The protein below binds the small molecule below.
Small molecule (SMILES): CC(=O)N[C@H]1[C@H](O[C@H]2[C@H](O)[C@@H](NC(C)=O)CO[C@@H]2CO[C@@H]2O[C@@H](C)[C@@H](O)[C@@H](O)[C@@H]2O)O[C@H](CO)[C@@H](O[C@@H]2O[C@H](CO)[C@@H](O)[C@H](O)[C@@H]2O)[C@@H]1O

Binding-site contacts:
Ligand atom O7 contacts residue ASN158 of chain 1.O at 3.4 Å (h-bond).
Ligand atom C1 contacts residue PHE117 of chain 1.O at 4.0 Å (hydrophobic).
Ligand atom C8 contacts residue CYS155 of chain 1.O at 4.4 Å (hydrophobic).
Ligand atom N2 contacts residue PHE117 of chain 1.O at 4.3 Å.
Ligand atom O7 contacts residue PHE117 of chain 1.O at 3.8 Å.
Ligand atom C7 contacts residue PHE117 of chain 1.O at 4.0 Å (hydrophobic).
Ligand atom C5 contacts residue PHE117 of chain 1.O at 4.2 Å (hydrophobic).
Ligand atom O7 contacts residue ASN119 of chain 1.O at 4.1 Å.
Ligand atom O5 contacts residue ASN119 of chain 1.O at 3.9 Å.
Ligand atom C8 contacts residue HIS115 of chain 1.O at 3.8 Å.
Ligand atom C2 contacts residue ASN119 of chain 1.O at 2.4 Å.
Ligand atom C3 contacts residue PHE117 of chain 1.O at 4.0 Å (hydrophobic).
Ligand atom C4 contacts residue ASN119 of chain 1.O at 4.2 Å.
Ligand atom C8 contacts residue ASN158 of chain 1.O at 4.3 Å.
Ligand atom C5 contacts residue ASN119 of chain 1.O at 3.7 Å.
Ligand atom N2 contacts residue ASN119 of chain 1.O at 2.9 Å (h-bond).
Ligand atom C8 contacts residue ASP156 of chain 1.O at 3.4 Å.
Ligand atom O4 contacts residue PHE117 of chain 1.O at 4.0 Å.
Ligand atom C3 contacts residue ASN119 of chain 1.O at 3.8 Å.
Ligand atom C6 contacts residue ASN119 of chain 1.O at 3.4 Å.
Ligand atom C6 contacts residue ASN119 of chain 1.O at 4.2 Å.
Ligand atom C7 contacts residue ASN119 of chain 1.O at 3.7 Å.
Ligand atom C7 contacts residue ASN158 of chain 1.O at 4.1 Å.
Ligand atom C8 contacts residue PHE117 of chain 1.O at 4.0 Å (hydrophobic).
Ligand atom C6 contacts residue ASP122 of chain 1.O at 3.6 Å.
Ligand atom C1 contacts residue ASN119 of chain 1.O at 1.4 Å.
Ligand atom C5 contacts residue ASN119 of chain 1.O at 3.8 Å.
Ligand atom O5 contacts residue ASN119 of chain 1.O at 2.4 Å (h-bond).
Ligand atom C4 contacts residue PHE117 of chain 1.O at 4.4 Å (hydrophobic).

Sequence of chain 1.O:
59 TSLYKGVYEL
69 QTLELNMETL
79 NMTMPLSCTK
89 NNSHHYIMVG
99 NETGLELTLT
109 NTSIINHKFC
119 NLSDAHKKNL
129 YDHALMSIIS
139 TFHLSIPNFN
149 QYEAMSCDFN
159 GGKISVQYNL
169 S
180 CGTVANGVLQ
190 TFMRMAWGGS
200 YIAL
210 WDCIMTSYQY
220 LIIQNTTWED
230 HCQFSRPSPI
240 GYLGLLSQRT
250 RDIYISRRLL